Binding-site contacts:
Ligand atom C10 contacts residue VAL202 of chain 1.A at 3.8 Å (hydrophobic).
Ligand atom C7 contacts residue VAL202 of chain 1.A at 4.0 Å (hydrophobic).
Ligand atom C15 contacts residue ASP221 of chain 1.A at 3.9 Å.
Ligand atom C10 contacts residue VAL204 of chain 1.A at 4.1 Å (hydrophobic).
Ligand atom C12 contacts residue ASP221 of chain 1.A at 4.2 Å.
Ligand atom C11 contacts residue GLY203 of chain 1.A at 4.2 Å.
Ligand atom C16 contacts residue ILE223 of chain 1.A at 3.6 Å (hydrophobic).
Ligand atom C3 contacts residue VAL204 of chain 1.A at 4.0 Å (hydrophobic).
Ligand atom C6 contacts residue VAL202 of chain 1.A at 4.2 Å (hydrophobic).
Ligand atom C11 contacts residue VAL202 of chain 1.A at 4.4 Å (hydrophobic).
Ligand atom C10 contacts residue VAL233 of chain 1.A at 3.6 Å (hydrophobic).
Ligand atom C22 contacts residue VAL233 of chain 1.A at 4.5 Å (hydrophobic).
Ligand atom C4 contacts residue VAL204 of chain 1.A at 4.4 Å (hydrophobic).
Ligand atom C2 contacts residue ASP221 of chain 1.A at 4.0 Å.
Ligand atom C20 contacts residue VAL233 of chain 1.A at 4.2 Å (hydrophobic).
Ligand atom C11 contacts residue VAL204 of chain 1.A at 4.3 Å (hydrophobic).
Ligand atom C8 contacts residue VAL202 of chain 1.A at 4.1 Å (hydrophobic).
Ligand atom C1 contacts residue ASP221 of chain 1.A at 3.8 Å.
Ligand atom C13 contacts residue ASP221 of chain 1.A at 4.0 Å.
Ligand atom C11 contacts residue ASP221 of chain 1.A at 3.3 Å.

The small molecule below binds the protein below.
Small molecule (SMILES): C[C@H](CCC(=O)NCCC[N+](C)(C)CC(O)CS(=O)(=O)O)[C@H]1CC[C@H]2[C@@H]3[C@H](O)C[C@@H]4C[C@H](O)CC[C@]4(C)[C@H]3C[C@H](O)[C@]12C

Sequence of chain 1.A:
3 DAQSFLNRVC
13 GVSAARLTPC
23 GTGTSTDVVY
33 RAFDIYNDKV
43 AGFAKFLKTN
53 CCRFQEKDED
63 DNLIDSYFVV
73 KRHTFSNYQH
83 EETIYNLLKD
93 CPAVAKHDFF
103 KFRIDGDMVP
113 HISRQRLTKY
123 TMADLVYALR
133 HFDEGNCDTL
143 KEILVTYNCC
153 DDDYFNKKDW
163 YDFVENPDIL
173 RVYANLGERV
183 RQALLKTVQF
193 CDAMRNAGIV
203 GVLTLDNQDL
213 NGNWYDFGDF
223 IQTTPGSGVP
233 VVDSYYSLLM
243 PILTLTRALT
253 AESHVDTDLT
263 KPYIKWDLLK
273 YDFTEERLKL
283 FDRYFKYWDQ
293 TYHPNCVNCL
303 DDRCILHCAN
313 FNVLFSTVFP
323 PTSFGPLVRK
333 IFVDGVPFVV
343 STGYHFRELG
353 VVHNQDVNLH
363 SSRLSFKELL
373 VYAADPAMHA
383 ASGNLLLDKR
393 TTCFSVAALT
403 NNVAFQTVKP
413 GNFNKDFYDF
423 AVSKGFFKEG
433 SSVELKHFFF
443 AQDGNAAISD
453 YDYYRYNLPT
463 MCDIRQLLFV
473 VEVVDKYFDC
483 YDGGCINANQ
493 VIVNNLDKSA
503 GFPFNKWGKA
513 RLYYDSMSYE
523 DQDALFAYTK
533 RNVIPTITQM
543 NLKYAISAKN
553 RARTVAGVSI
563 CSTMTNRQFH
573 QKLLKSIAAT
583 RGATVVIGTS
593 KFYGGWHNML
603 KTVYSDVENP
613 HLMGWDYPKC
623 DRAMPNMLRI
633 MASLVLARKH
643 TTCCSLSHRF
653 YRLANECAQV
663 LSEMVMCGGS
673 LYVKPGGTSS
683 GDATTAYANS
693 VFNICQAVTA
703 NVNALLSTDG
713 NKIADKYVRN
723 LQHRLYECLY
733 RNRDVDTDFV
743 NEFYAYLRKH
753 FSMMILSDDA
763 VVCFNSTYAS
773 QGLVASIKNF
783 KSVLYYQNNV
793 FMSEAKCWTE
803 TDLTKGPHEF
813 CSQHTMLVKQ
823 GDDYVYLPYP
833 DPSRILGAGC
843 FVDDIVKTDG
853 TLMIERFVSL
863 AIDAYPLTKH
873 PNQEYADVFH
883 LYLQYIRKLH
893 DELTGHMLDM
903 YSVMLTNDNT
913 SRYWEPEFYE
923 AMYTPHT